Binding-site contacts:
Ligand atom C6 contacts residue HIS66 of chain 1.C at 3.7 Å.
Ligand atom CP4 contacts residue ALA64 of chain 1.C at 3.4 Å (hydrophobic).
Ligand atom OP2 contacts residue PHE250 of chain 1.C at 3.5 Å.
Ligand atom OS5 contacts residue TYR140 of chain 1.C at 3.3 Å.
Ligand atom OP1 contacts residue PHE250 of chain 1.C at 3.4 Å.
Ligand atom CP5 contacts residue ALA64 of chain 1.C at 3.3 Å (hydrophobic).
Ligand atom CS2 contacts residue HIS66 of chain 1.C at 3.4 Å.
Ligand atom C4' contacts residue ARG23 of chain 1.C at 3.6 Å.
Ligand atom N1 contacts residue ASP67 of chain 1.C at 3.3 Å.
Ligand atom OS5 contacts residue VAL138 of chain 1.C at 3.4 Å.
Ligand atom N1 contacts residue HIS66 of chain 1.C at 3.7 Å.
Ligand atom CP4 contacts residue THR132 of chain 1.C at 3.6 Å.
Ligand atom CP1 contacts residue ILE68 of chain 1.C at 3.6 Å (hydrophobic).
Ligand atom OS4 contacts residue PRO133 of chain 1.C at 3.7 Å.
Ligand atom C2 contacts residue HIS69 of chain 1.C at 3.5 Å.
Ligand atom N1 contacts residue ILE68 of chain 1.C at 3.1 Å (h-bond).
Ligand atom CP2 contacts residue HIS66 of chain 1.C at 3.6 Å.
Ligand atom CP7 contacts residue PHE250 of chain 1.C at 3.8 Å (hydrophobic).
Ligand atom O33 contacts residue LYS24 of chain 1.C at 2.8 Å (salt-bridge).
Ligand atom OP3 contacts residue ALA64 of chain 1.C at 3.5 Å.
Ligand atom NS4 contacts residue HIS66 of chain 1.C at 3.7 Å.
Ligand atom OS1 contacts residue LEU71 of chain 1.C at 2.8 Å.
Ligand atom N6 contacts residue HIS66 of chain 1.C at 2.9 Å (h-bond).
Ligand atom N3 contacts residue HIS69 of chain 1.C at 3.7 Å.
Ligand atom CS3 contacts residue LEU71 of chain 1.C at 3.8 Å (hydrophobic).
Ligand atom OP1 contacts residue LEU136 of chain 1.C at 3.2 Å.
Ligand atom CP1 contacts residue LEU136 of chain 1.C at 3.6 Å (hydrophobic).
Ligand atom CP6 contacts residue PHE250 of chain 1.C at 3.7 Å (hydrophobic).
Ligand atom S contacts residue LEU136 of chain 1.C at 3.7 Å.
Ligand atom O3' contacts residue LYS24 of chain 1.C at 3.6 Å.
Ligand atom NP1 contacts residue HIS66 of chain 1.C at 3.1 Å (h-bond).
Ligand atom NP2 contacts residue ALA64 of chain 1.C at 2.9 Å (h-bond).
Ligand atom O6 contacts residue LEU25 of chain 1.C at 3.6 Å.
Ligand atom C2 contacts residue ASP67 of chain 1.C at 3.2 Å.
Ligand atom CS1 contacts residue HIS66 of chain 1.C at 3.3 Å.
Ligand atom NS4 contacts residue VAL138 of chain 1.C at 3.7 Å.
Ligand atom O4' contacts residue LYS24 of chain 1.C at 3.7 Å.
Ligand atom OS1 contacts residue HIS66 of chain 1.C at 3.1 Å.
Ligand atom CS3 contacts residue HIS66 of chain 1.C at 3.6 Å.
Ligand atom CP9 contacts residue TRP108 of chain 1.C at 3.3 Å (hydrophobic).

Sequence of chain 1.C:
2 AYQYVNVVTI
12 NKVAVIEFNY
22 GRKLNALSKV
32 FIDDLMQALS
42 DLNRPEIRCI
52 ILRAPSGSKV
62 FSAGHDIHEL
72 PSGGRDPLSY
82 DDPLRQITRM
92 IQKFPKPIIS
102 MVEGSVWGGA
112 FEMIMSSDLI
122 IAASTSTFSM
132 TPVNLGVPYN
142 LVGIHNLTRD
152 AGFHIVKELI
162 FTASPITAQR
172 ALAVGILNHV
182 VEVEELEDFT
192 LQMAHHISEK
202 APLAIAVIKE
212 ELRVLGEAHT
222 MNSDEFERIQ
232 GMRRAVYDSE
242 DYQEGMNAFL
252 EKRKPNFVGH

This small molecule binds to this protein.
Small molecule (SMILES): CC(C(=O)SCCNC(=O)CCNC(=O)[C@H](O)C(C)(C)COP(=O)(O)OP(=O)(O)OC[C@H]1O[C@@H](n2cnc3c(N)ncnc32)[C@H](O)[C@@H]1OP(=O)(O)O)=[N+]([O-])[O-]